A small-molecule ligand and the protein it binds are described below.
Small molecule (SMILES): O=C1NC=C[C@H](O)N1

Sequence of chain 2.A:
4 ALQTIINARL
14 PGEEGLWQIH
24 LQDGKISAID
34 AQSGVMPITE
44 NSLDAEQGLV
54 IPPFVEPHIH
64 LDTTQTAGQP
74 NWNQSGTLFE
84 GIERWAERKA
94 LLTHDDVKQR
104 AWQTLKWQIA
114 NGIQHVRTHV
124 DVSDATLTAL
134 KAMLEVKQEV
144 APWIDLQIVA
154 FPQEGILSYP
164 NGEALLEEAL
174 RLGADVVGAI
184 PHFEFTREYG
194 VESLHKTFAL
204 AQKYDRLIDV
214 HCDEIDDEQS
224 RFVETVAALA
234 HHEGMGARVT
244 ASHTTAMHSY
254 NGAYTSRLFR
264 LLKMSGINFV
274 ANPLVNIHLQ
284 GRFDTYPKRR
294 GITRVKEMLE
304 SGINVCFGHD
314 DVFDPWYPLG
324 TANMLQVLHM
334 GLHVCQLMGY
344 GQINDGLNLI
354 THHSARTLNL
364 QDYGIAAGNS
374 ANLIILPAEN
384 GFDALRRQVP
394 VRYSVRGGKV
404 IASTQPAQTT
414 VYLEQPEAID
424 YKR

Binding-site contacts:
Ligand atom O4 contacts residue FE1 of chain 2.B at 2.1 Å.
Ligand atom O2 contacts residue LEU81 of chain 2.A at 3.5 Å.
Ligand atom N1 contacts residue HIS214 of chain 2.A at 4.1 Å.
Ligand atom C5 contacts residue FE1 of chain 2.B at 3.3 Å.
Ligand atom O4 contacts residue HIS214 of chain 2.A at 3.2 Å (h-bond).
Ligand atom C2 contacts residue GLN156 of chain 2.A at 3.8 Å.
Ligand atom C6 contacts residue HIS63 of chain 2.A at 3.4 Å.
Ligand atom N1 contacts residue TRP319 of chain 2.A at 3.8 Å.
Ligand atom N3 contacts residue GLU217 of chain 2.A at 2.8 Å (salt-bridge).
Ligand atom O2 contacts residue HIS214 of chain 2.A at 3.6 Å.
Ligand atom N3 contacts residue FE1 of chain 2.B at 3.9 Å.
Ligand atom C4 contacts residue FE1 of chain 2.B at 3.3 Å.
Ligand atom C6 contacts residue FE1 of chain 2.B at 3.8 Å.
Ligand atom O4 contacts residue HIS63 of chain 2.A at 3.6 Å.
Ligand atom N1 contacts residue HIS63 of chain 2.A at 3.9 Å.
Ligand atom N1 contacts residue GLN156 of chain 2.A at 3.0 Å (h-bond).
Ligand atom C2 contacts residue PHE154 of chain 2.A at 3.9 Å (hydrophobic).
Ligand atom O4 contacts residue ASP313 of chain 2.A at 2.9 Å (salt-bridge).
Ligand atom C4 contacts residue ASP313 of chain 2.A at 3.6 Å.
Ligand atom O2 contacts residue ILE183 of chain 2.A at 3.7 Å.
Ligand atom C5 contacts residue TRP319 of chain 2.A at 3.8 Å (hydrophobic).
Ligand atom O2 contacts residue GLN156 of chain 2.A at 3.1 Å (h-bond).
Ligand atom N3 contacts residue LEU81 of chain 2.A at 3.4 Å.
Ligand atom C6 contacts residue GLN156 of chain 2.A at 4.0 Å.
Ligand atom N3 contacts residue HIS214 of chain 2.A at 3.5 Å.
Ligand atom N1 contacts residue PHE154 of chain 2.A at 3.8 Å.
Ligand atom C2 contacts residue HIS214 of chain 2.A at 3.6 Å.
Ligand atom C4 contacts residue HIS246 of chain 2.A at 3.9 Å.
Ligand atom C5 contacts residue ASP313 of chain 2.A at 3.6 Å.
Ligand atom C6 contacts residue TRP319 of chain 2.A at 3.6 Å (hydrophobic).
Ligand atom O4 contacts residue HIS61 of chain 2.A at 3.8 Å.
Ligand atom O2 contacts residue PHE154 of chain 2.A at 3.5 Å.
Ligand atom C5 contacts residue ASP314 of chain 2.A at 3.6 Å.
Ligand atom C5 contacts residue HIS63 of chain 2.A at 3.5 Å.
Ligand atom O4 contacts residue HIS246 of chain 2.A at 2.8 Å (h-bond).
Ligand atom O2 contacts residue GLU217 of chain 2.A at 3.7 Å.
Ligand atom C2 contacts residue GLU217 of chain 2.A at 3.7 Å.
Ligand atom O4 contacts residue GLU217 of chain 2.A at 3.7 Å.
Ligand atom C2 contacts residue LEU81 of chain 2.A at 3.6 Å (hydrophobic).
Ligand atom C4 contacts residue GLU217 of chain 2.A at 3.6 Å.